Sequence of chain 1.A:
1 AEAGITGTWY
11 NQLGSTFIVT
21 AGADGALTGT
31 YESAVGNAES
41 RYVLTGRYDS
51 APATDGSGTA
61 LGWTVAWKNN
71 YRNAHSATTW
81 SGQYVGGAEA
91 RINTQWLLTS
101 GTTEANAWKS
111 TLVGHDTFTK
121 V

Binding-site contacts:
Ligand atom NE2 contacts residue THR78 of chain 3.A at 3.9 Å.
Ligand atom N contacts residue SER40 of chain 3.A at 3.6 Å.
Ligand atom CE1 contacts residue LEU98 of chain 3.A at 4.0 Å (hydrophobic).
Ligand atom O contacts residue ARG72 of chain 3.A at 3.2 Å (salt-bridge).
Ligand atom CG contacts residue TRP67 of chain 3.A at 3.9 Å (hydrophobic).
Ligand atom O contacts residue SER33 of chain 3.A at 3.9 Å.
Ligand atom CD contacts residue ARG72 of chain 3.A at 3.4 Å.
Ligand atom CB contacts residue TYR42 of chain 3.A at 3.4 Å (hydrophobic).
Ligand atom CE1 contacts residue TRP67 of chain 3.A at 3.4 Å (hydrophobic).
Ligand atom OE1 contacts residue LEU98 of chain 3.A at 3.8 Å.
Ligand atom CG contacts residue TYR42 of chain 3.A at 4.0 Å (hydrophobic).
Ligand atom CB contacts residue LEU13 of chain 3.A at 3.9 Å (hydrophobic).
Ligand atom CB contacts residue TRP67 of chain 3.A at 3.6 Å (hydrophobic).
Ligand atom CD contacts residue THR78 of chain 3.A at 3.8 Å.
Ligand atom C contacts residue SER33 of chain 3.A at 3.8 Å.
Ligand atom C contacts residue TRP67 of chain 3.A at 4.0 Å (hydrophobic).
Ligand atom NE2 contacts residue ALA74 of chain 3.A at 4.0 Å.
Ligand atom CD2 contacts residue SER76 of chain 3.A at 3.5 Å.
Ligand atom N contacts residue TRP108 of chain 1.A at 3.9 Å.
Ligand atom O contacts residue SER33 of chain 3.A at 2.7 Å (h-bond).
Ligand atom OE1 contacts residue TRP67 of chain 3.A at 3.6 Å.
Ligand atom CA contacts residue ALA34 of chain 3.A at 3.8 Å (hydrophobic).
Ligand atom CD contacts residue TRP80 of chain 3.A at 4.0 Å (hydrophobic).
Ligand atom O contacts residue ARG72 of chain 3.A at 3.5 Å (salt-bridge).
Ligand atom N contacts residue SER33 of chain 3.A at 3.9 Å.
Ligand atom CB contacts residue TRP108 of chain 1.A at 4.0 Å (hydrophobic).
Ligand atom NE2 contacts residue TRP96 of chain 3.A at 3.4 Å.
Ligand atom NE2 contacts residue SER76 of chain 3.A at 2.8 Å (h-bond).
Ligand atom CB contacts residue TRP108 of chain 1.A at 4.0 Å (hydrophobic).
Ligand atom O contacts residue TRP67 of chain 3.A at 3.8 Å.
Ligand atom CE1 contacts residue SER76 of chain 3.A at 3.9 Å.
Ligand atom CB contacts residue TRP67 of chain 3.A at 3.7 Å (hydrophobic).
Ligand atom OE1 contacts residue THR78 of chain 3.A at 2.7 Å (h-bond).
Ligand atom CG contacts residue ALA74 of chain 3.A at 3.5 Å (hydrophobic).
Ligand atom CG contacts residue TRP67 of chain 3.A at 3.7 Å (hydrophobic).
Ligand atom NE2 contacts residue LEU98 of chain 3.A at 3.9 Å.
Ligand atom CA contacts residue TRP108 of chain 1.A at 3.9 Å (hydrophobic).
Ligand atom NE2 contacts residue TRP67 of chain 3.A at 3.5 Å.
Ligand atom CD contacts residue ALA74 of chain 3.A at 3.7 Å (hydrophobic).
Ligand atom CA contacts residue TRP67 of chain 3.A at 4.0 Å (hydrophobic).

A protein and the small-molecule ligand that binds it are described below.
Small molecule (SMILES): CC(=O)N[C@H]1CSSC[C@@H](C(N)=O)NC(=O)[C@@H]2CCCN2C(=O)[C@@H]2CCCN2C(=O)CNC(=O)[C@H](CCC(N)=O)NC(=O)[C@@H]2CCCN2C(=O)[C@H](Cc2c[nH]cn2)NC1=O

Sequence of chain 3.A:
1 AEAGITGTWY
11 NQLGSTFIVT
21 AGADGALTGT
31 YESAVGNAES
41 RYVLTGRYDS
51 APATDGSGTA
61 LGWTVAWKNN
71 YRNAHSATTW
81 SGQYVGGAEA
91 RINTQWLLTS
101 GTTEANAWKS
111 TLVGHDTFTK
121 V